Sequence of chain 2.B:
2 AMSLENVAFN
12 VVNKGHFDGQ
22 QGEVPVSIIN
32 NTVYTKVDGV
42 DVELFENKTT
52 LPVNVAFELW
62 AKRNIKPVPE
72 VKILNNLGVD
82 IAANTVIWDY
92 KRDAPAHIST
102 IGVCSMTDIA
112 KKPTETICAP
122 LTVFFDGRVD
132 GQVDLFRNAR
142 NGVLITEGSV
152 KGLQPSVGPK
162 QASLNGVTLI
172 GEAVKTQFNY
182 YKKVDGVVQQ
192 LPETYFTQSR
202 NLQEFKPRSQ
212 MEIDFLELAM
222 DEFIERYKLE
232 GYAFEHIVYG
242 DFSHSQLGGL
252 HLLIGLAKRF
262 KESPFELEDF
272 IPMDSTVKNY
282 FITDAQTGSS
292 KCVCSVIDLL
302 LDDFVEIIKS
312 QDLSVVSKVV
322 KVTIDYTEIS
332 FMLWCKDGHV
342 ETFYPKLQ

The protein below binds the small molecule below.
Small molecule (SMILES): O=C(NO)c1ccc2ccccc2n1

Binding-site contacts:
Ligand atom O1 contacts residue GLU148 of chain 2.B at 3.5 Å (salt-bridge).
Ligand atom N1 contacts residue GLU148 of chain 2.B at 2.9 Å (salt-bridge).
Ligand atom C6 contacts residue VAL134 of chain 2.B at 3.9 Å (hydrophobic).
Ligand atom N1 contacts residue GLY128 of chain 2.B at 4.0 Å.
Ligand atom C9 contacts residue VAL134 of chain 2.B at 4.0 Å (hydrophobic).
Ligand atom C2 contacts residue GLY128 of chain 2.B at 4.4 Å.
Ligand atom C4 contacts residue VAL134 of chain 2.B at 4.4 Å (hydrophobic).
Ligand atom O2 contacts residue GLU148 of chain 2.B at 3.8 Å.
Ligand atom C3 contacts residue SER150 of chain 2.B at 3.2 Å.
Ligand atom C3 contacts residue THR147 of chain 2.B at 4.2 Å.
Ligand atom N2 contacts residue GLY128 of chain 2.B at 3.6 Å.
Ligand atom O1 contacts residue THR147 of chain 2.B at 3.5 Å.
Ligand atom O2 contacts residue GLY149 of chain 2.B at 2.9 Å (h-bond).
Ligand atom C1 contacts residue THR147 of chain 2.B at 3.9 Å.
Ligand atom C10 contacts residue VAL134 of chain 2.B at 3.8 Å (hydrophobic).
Ligand atom C1 contacts residue GLU148 of chain 2.B at 3.7 Å.
Ligand atom C4 contacts residue SER150 of chain 2.B at 3.2 Å.
Ligand atom C5 contacts residue VAL134 of chain 2.B at 3.9 Å (hydrophobic).
Ligand atom N2 contacts residue VAL134 of chain 2.B at 4.2 Å.
Ligand atom C2 contacts residue THR147 of chain 2.B at 4.2 Å.
Ligand atom C10 contacts residue GLY128 of chain 2.B at 4.2 Å.
Ligand atom O1 contacts residue ARG129 of chain 2.B at 3.3 Å (salt-bridge).
Ligand atom O1 contacts residue ILE146 of chain 2.B at 4.4 Å.
Ligand atom C9 contacts residue GLY128 of chain 2.B at 4.1 Å.
Ligand atom N1 contacts residue THR147 of chain 2.B at 3.6 Å.
Ligand atom O1 contacts residue GLY128 of chain 2.B at 2.8 Å (h-bond).
Ligand atom C3 contacts residue GLY149 of chain 2.B at 4.1 Å.
Ligand atom C4 contacts residue VAL151 of chain 2.B at 3.7 Å (hydrophobic).
Ligand atom C8 contacts residue VAL134 of chain 2.B at 4.2 Å (hydrophobic).
Ligand atom C1 contacts residue GLY149 of chain 2.B at 3.6 Å.
Ligand atom O2 contacts residue THR147 of chain 2.B at 4.4 Å.
Ligand atom C7 contacts residue VAL134 of chain 2.B at 4.1 Å (hydrophobic).
Ligand atom C3 contacts residue VAL151 of chain 2.B at 3.9 Å (hydrophobic).
Ligand atom N1 contacts residue GLY149 of chain 2.B at 3.8 Å.